A small-molecule ligand and the protein it binds are described below.
Small molecule (SMILES): CCCCCCCCOP(=O)(O)CCCCCC

Binding-site contacts:
Ligand atom C08 contacts residue SER409 of chain 1.B at 3.6 Å.
Ligand atom C05 contacts residue SER95 of chain 1.B at 3.8 Å.
Ligand atom C11 contacts residue TYR164 of chain 1.B at 3.6 Å (hydrophobic).
Ligand atom O01 contacts residue SER95 of chain 1.B at 2.5 Å (h-bond).
Ligand atom C12 contacts residue MET385 of chain 1.B at 3.1 Å (hydrophobic).
Ligand atom O02 contacts residue TYR211 of chain 1.B at 2.7 Å (h-bond).
Ligand atom C07 contacts residue TYR353 of chain 1.B at 3.6 Å (hydrophobic).
Ligand atom C08 contacts residue GLY383 of chain 1.B at 4.0 Å.
Ligand atom C07 contacts residue GLY383 of chain 1.B at 3.8 Å.
Ligand atom C09 contacts residue ARG415 of chain 1.B at 3.4 Å.
Ligand atom O01 contacts residue GLY384 of chain 1.B at 3.5 Å.
Ligand atom C03 contacts residue MET385 of chain 1.B at 3.9 Å (hydrophobic).
Ligand atom C09 contacts residue GLY383 of chain 1.B at 4.0 Å.
Ligand atom C05 contacts residue TYR211 of chain 1.B at 3.8 Å (hydrophobic).
Ligand atom C10 contacts residue SER409 of chain 1.B at 3.7 Å.
Ligand atom C04 contacts residue SER409 of chain 1.B at 3.4 Å.
Ligand atom C10 contacts residue ASN389 of chain 1.B at 3.4 Å.
Ligand atom C01 contacts residue SER409 of chain 1.B at 3.8 Å.
Ligand atom C10 contacts residue ARG415 of chain 1.B at 3.8 Å.
Ligand atom C02 contacts residue SER95 of chain 1.B at 2.9 Å.
Ligand atom C05 contacts residue GLY384 of chain 1.B at 3.9 Å.
Ligand atom P01 contacts residue SER95 of chain 1.B at 1.6 Å.
Ligand atom C04 contacts residue GLY383 of chain 1.B at 3.9 Å.
Ligand atom P01 contacts residue TYR211 of chain 1.B at 3.2 Å.
Ligand atom C14 contacts residue MET385 of chain 1.B at 4.0 Å (hydrophobic).
Ligand atom C02 contacts residue PHE166 of chain 1.B at 4.0 Å (hydrophobic).
Ligand atom O02 contacts residue SER95 of chain 1.B at 2.7 Å (h-bond).
Ligand atom C03 contacts residue TYR164 of chain 1.B at 3.9 Å (hydrophobic).
Ligand atom C10 contacts residue THR388 of chain 1.B at 3.2 Å.
Ligand atom C13 contacts residue PHE166 of chain 1.B at 4.0 Å (hydrophobic).
Ligand atom C06 contacts residue GLY383 of chain 1.B at 3.9 Å.
Ligand atom O01 contacts residue MET385 of chain 1.B at 2.7 Å (h-bond).
Ligand atom P01 contacts residue LYS98 of chain 1.B at 3.8 Å.
Ligand atom O01 contacts residue TYR94 of chain 1.B at 3.3 Å.
Ligand atom C05 contacts residue MET385 of chain 1.B at 3.3 Å (hydrophobic).
Ligand atom C01 contacts residue TYR211 of chain 1.B at 4.0 Å (hydrophobic).
Ligand atom C06 contacts residue TRP382 of chain 1.B at 3.9 Å (hydrophobic).
Ligand atom P01 contacts residue MET385 of chain 1.B at 3.9 Å.
Ligand atom C03 contacts residue SER95 of chain 1.B at 3.2 Å.
Ligand atom C09 contacts residue ASN389 of chain 1.B at 3.3 Å.

Sequence of chain 1.B:
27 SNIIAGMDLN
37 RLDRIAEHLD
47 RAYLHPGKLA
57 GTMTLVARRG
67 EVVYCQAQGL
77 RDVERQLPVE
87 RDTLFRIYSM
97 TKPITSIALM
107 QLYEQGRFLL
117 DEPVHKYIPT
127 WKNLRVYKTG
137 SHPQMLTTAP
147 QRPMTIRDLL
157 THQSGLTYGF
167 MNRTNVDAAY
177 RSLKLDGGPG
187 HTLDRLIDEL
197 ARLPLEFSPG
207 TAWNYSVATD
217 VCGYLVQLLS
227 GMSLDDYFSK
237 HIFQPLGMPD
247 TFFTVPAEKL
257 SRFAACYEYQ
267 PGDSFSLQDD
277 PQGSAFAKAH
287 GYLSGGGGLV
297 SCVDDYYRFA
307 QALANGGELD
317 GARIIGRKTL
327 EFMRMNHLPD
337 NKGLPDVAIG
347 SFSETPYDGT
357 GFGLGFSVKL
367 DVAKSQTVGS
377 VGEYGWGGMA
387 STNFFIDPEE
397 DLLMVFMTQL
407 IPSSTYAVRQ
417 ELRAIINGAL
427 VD